This protein binds this small molecule.
Small molecule (SMILES): CC(=O)N[C@H]1[C@H](O[C@H]2[C@H](O)[C@@H](NC(C)=O)CO[C@@H]2CO)O[C@H](CO)[C@@H](O[C@@H]2O[C@H](CO)[C@@H](O)[C@H](O)[C@@H]2O)[C@@H]1O

Binding-site contacts:
Ligand atom C7 contacts residue ALA183 of chain 1.D at 4.1 Å (hydrophobic).
Ligand atom C3 contacts residue TYR182 of chain 1.D at 4.0 Å (hydrophobic).
Ligand atom O7 contacts residue CYS166 of chain 1.D at 2.8 Å (h-bond).
Ligand atom N2 contacts residue ASN165 of chain 1.D at 3.0 Å (h-bond).
Ligand atom C7 contacts residue ASN165 of chain 1.D at 2.8 Å.
Ligand atom C8 contacts residue TYR182 of chain 1.D at 4.4 Å (hydrophobic).
Ligand atom C8 contacts residue ASN165 of chain 1.D at 3.6 Å.
Ligand atom C4 contacts residue ASN165 of chain 1.D at 4.4 Å.
Ligand atom C2 contacts residue ASN165 of chain 1.D at 2.7 Å.
Ligand atom C3 contacts residue ASN165 of chain 1.D at 3.8 Å.
Ligand atom N2 contacts residue TYR182 of chain 1.D at 2.9 Å.
Ligand atom C1 contacts residue ASN165 of chain 1.D at 1.5 Å.
Ligand atom C5 contacts residue ASN165 of chain 1.D at 3.6 Å.
Ligand atom O7 contacts residue ASN165 of chain 1.D at 2.8 Å (h-bond).
Ligand atom C7 contacts residue TYR182 of chain 1.D at 3.4 Å (hydrophobic).
Ligand atom C2 contacts residue TYR182 of chain 1.D at 4.0 Å (hydrophobic).
Ligand atom O5 contacts residue ASN165 of chain 1.D at 2.5 Å (h-bond).
Ligand atom O7 contacts residue TYR182 of chain 1.D at 3.1 Å.
Ligand atom O7 contacts residue ALA183 of chain 1.D at 4.2 Å.
Ligand atom C7 contacts residue CYS166 of chain 1.D at 3.7 Å (hydrophobic).
Ligand atom C1 contacts residue TYR182 of chain 1.D at 4.4 Å (hydrophobic).
Ligand atom C8 contacts residue ALA183 of chain 1.D at 4.0 Å (hydrophobic).
Ligand atom C8 contacts residue LEU184 of chain 1.D at 4.1 Å (hydrophobic).
Ligand atom O3 contacts residue TYR182 of chain 1.D at 3.6 Å.

Sequence of chain 1.D:
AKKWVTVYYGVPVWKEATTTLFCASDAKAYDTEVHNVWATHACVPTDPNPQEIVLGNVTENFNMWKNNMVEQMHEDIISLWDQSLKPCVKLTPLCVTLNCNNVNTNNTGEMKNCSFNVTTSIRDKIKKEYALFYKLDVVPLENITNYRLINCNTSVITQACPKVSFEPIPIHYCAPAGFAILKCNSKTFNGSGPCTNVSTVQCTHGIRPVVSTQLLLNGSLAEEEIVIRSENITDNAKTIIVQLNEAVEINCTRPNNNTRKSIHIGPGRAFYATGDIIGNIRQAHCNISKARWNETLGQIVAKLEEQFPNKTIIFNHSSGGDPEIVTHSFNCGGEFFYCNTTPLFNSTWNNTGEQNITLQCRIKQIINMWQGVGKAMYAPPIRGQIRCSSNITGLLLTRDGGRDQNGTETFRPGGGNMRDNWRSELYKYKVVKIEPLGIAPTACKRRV